Binding-site contacts:
Ligand atom C2 contacts residue VAL165 of chain 1.A at 3.8 Å (hydrophobic).
Ligand atom C11 contacts residue ALA143 of chain 1.A at 3.9 Å (hydrophobic).
Ligand atom O2 contacts residue VAL165 of chain 1.A at 3.9 Å.
Ligand atom C12 contacts residue ALA143 of chain 1.A at 3.7 Å (hydrophobic).
Ligand atom C13 contacts residue PHE142 of chain 1.A at 3.8 Å (hydrophobic).
Ligand atom C21 contacts residue THR146 of chain 1.A at 3.3 Å.
Ligand atom C16 contacts residue THR170 of chain 1.A at 3.6 Å.
Ligand atom C26 contacts residue GLY169 of chain 1.A at 3.7 Å.
Ligand atom C30 contacts residue GLU168 of chain 1.A at 3.6 Å.
Ligand atom O2 contacts residue THR170 of chain 1.A at 2.6 Å (h-bond).
Ligand atom C10 contacts residue THR170 of chain 1.A at 3.8 Å.
Ligand atom C9 contacts residue MET173 of chain 1.A at 3.7 Å (hydrophobic).
Ligand atom C20 contacts residue ASP104 of chain 1.A at 1.4 Å.
Ligand atom O1 contacts residue PHE147 of chain 1.A at 3.6 Å.
Ligand atom C27 contacts residue GLY169 of chain 1.A at 3.8 Å.
Ligand atom O contacts residue THR170 of chain 1.A at 3.8 Å.
Ligand atom C8 contacts residue MET173 of chain 1.A at 3.7 Å (hydrophobic).
Ligand atom O contacts residue PHE147 of chain 1.A at 3.4 Å.
Ligand atom C13 contacts residue MET173 of chain 1.A at 3.8 Å (hydrophobic).
Ligand atom C26 contacts residue MET173 of chain 1.A at 3.7 Å (hydrophobic).
Ligand atom C contacts residue HIS163 of chain 1.A at 3.5 Å.
Ligand atom N1 contacts residue MET173 of chain 1.A at 3.8 Å.
Ligand atom N2 contacts residue GLU168 of chain 1.A at 3.8 Å.
Ligand atom C25 contacts residue GLY169 of chain 1.A at 3.7 Å.
Ligand atom N1 contacts residue THR146 of chain 1.A at 3.6 Å.
Ligand atom C18 contacts residue ASP104 of chain 1.A at 3.1 Å.
Ligand atom C17 contacts residue ASN270 of chain 1.A at 3.7 Å.
Ligand atom O1 contacts residue THR170 of chain 1.A at 3.7 Å.
Ligand atom C32 contacts residue GLU168 of chain 1.A at 3.8 Å.
Ligand atom O2 contacts residue GLY169 of chain 1.A at 3.7 Å.
Ligand atom C10 contacts residue MET173 of chain 1.A at 3.7 Å (hydrophobic).
Ligand atom C18 contacts residue ASN270 of chain 1.A at 3.6 Å.
Ligand atom C29 contacts residue GLU168 of chain 1.A at 3.3 Å.
Ligand atom C3 contacts residue VAL165 of chain 1.A at 3.5 Å (hydrophobic).
Ligand atom C10 contacts residue THR146 of chain 1.A at 3.8 Å.
Ligand atom C19 contacts residue ASP104 of chain 1.A at 2.3 Å.
Ligand atom O contacts residue ALA143 of chain 1.A at 3.2 Å.
Ligand atom C15 contacts residue THR170 of chain 1.A at 3.6 Å.
Ligand atom C29 contacts residue GLY169 of chain 1.A at 3.8 Å.
Ligand atom C28 contacts residue GLY169 of chain 1.A at 3.7 Å.

A small-molecule ligand and the protein it binds are described below.
Small molecule (SMILES): CN(C)c1ccc2c(-c3cc(C(=O)NCCOCCOCCCCCCCl)ccc3C(=O)O)c3ccc(=[N+](C)C)cc-3oc2c1

Sequence of chain 1.A:
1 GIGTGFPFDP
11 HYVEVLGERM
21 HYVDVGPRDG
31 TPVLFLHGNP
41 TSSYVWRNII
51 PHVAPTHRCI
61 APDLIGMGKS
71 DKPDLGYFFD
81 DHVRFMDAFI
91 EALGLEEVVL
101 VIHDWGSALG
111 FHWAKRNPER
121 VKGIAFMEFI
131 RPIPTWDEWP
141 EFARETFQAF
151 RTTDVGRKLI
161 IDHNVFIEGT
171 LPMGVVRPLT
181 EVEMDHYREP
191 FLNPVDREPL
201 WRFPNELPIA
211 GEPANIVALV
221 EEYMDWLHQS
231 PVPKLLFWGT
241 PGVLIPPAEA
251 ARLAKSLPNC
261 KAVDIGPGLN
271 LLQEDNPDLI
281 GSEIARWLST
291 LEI